The protein below binds the small molecule below.
Small molecule (SMILES): O=S(=O)(O)c1cccc2cccc(Nc3ccccc3)c12

Binding-site contacts:
Ligand atom C4 contacts residue VAL53 of chain 1.H at 3.8 Å (hydrophobic).
Ligand atom C11 contacts residue LYS70 of chain 1.H at 4.3 Å.
Ligand atom C2 contacts residue LEU68 of chain 1.H at 4.1 Å (hydrophobic).
Ligand atom C16 contacts residue LEU68 of chain 1.H at 4.0 Å (hydrophobic).
Ligand atom C2 contacts residue VAL53 of chain 1.H at 4.0 Å (hydrophobic).
Ligand atom C11 contacts residue 2AN1 of chain 1.MB at 3.5 Å.
Ligand atom C8 contacts residue VAL53 of chain 1.H at 4.2 Å (hydrophobic).
Ligand atom C3 contacts residue VAL53 of chain 1.H at 3.9 Å (hydrophobic).
Ligand atom C6 contacts residue VAL44 of chain 1.H at 4.1 Å (hydrophobic).
Ligand atom C16 contacts residue 2AN1 of chain 1.MB at 4.3 Å.
Ligand atom O3 contacts residue LYS70 of chain 1.H at 3.1 Å (salt-bridge).
Ligand atom C15 contacts residue HIS69 of chain 1.H at 4.3 Å.
Ligand atom C10 contacts residue VAL53 of chain 1.H at 3.9 Å (hydrophobic).
Ligand atom O2 contacts residue LYS70 of chain 1.H at 4.3 Å.
Ligand atom C5 contacts residue VAL53 of chain 1.H at 3.9 Å (hydrophobic).
Ligand atom C15 contacts residue LYS70 of chain 1.H at 3.5 Å.
Ligand atom C1 contacts residue 2AN1 of chain 1.MB at 3.9 Å.
Ligand atom C16 contacts residue LYS70 of chain 1.H at 4.0 Å.
Ligand atom C12 contacts residue 2AN1 of chain 1.MB at 3.5 Å.
Ligand atom C16 contacts residue VAL53 of chain 1.H at 4.0 Å (hydrophobic).
Ligand atom O3 contacts residue VAL53 of chain 1.H at 3.6 Å.
Ligand atom C7 contacts residue GLU45 of chain 1.H at 3.5 Å.
Ligand atom C3 contacts residue 2AN1 of chain 1.MB at 3.6 Å.
Ligand atom C14 contacts residue SER86 of chain 1.H at 3.5 Å.
Ligand atom C15 contacts residue SER86 of chain 1.H at 3.9 Å.
Ligand atom C9 contacts residue VAL53 of chain 1.H at 3.8 Å (hydrophobic).
Ligand atom S contacts residue LYS70 of chain 1.H at 4.2 Å.
Ligand atom O1 contacts residue 2AN1 of chain 1.MB at 3.9 Å.
Ligand atom C6 contacts residue GLU45 of chain 1.H at 4.0 Å.
Ligand atom C3 contacts residue LEU68 of chain 1.H at 4.0 Å (hydrophobic).
Ligand atom C2 contacts residue 2AN1 of chain 1.MB at 3.7 Å.
Ligand atom C14 contacts residue LYS70 of chain 1.H at 3.6 Å.
Ligand atom C13 contacts residue SER86 of chain 1.H at 4.1 Å.
Ligand atom C13 contacts residue LYS70 of chain 1.H at 4.1 Å.
Ligand atom C15 contacts residue LEU68 of chain 1.H at 3.9 Å (hydrophobic).
Ligand atom C14 contacts residue THR84 of chain 1.H at 4.1 Å.
Ligand atom C12 contacts residue LYS70 of chain 1.H at 4.1 Å.
Ligand atom N contacts residue 2AN1 of chain 1.MB at 3.3 Å.
Ligand atom C4 contacts residue VAL44 of chain 1.H at 4.2 Å (hydrophobic).
Ligand atom C1 contacts residue VAL53 of chain 1.H at 4.1 Å (hydrophobic).

Sequence of chain 1.H:
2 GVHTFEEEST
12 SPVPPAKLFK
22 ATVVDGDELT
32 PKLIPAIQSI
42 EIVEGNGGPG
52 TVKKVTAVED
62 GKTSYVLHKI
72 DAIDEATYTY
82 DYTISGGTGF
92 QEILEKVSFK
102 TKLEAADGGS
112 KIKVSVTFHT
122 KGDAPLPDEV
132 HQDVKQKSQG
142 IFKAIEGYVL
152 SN